The protein below binds the small molecule below.
Small molecule (SMILES): CC(=O)N[C@@H]1[C@@H](O)[C@H](O)[C@@H](CO)O[C@H]1O

Sequence of chain 1.F:
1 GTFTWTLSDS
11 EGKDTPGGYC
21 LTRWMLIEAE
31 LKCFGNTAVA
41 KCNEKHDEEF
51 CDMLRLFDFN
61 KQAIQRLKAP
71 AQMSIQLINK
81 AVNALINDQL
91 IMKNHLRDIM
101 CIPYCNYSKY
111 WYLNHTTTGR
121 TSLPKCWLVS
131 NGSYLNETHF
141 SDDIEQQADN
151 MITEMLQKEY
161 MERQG

Sequence of chain 1.E:
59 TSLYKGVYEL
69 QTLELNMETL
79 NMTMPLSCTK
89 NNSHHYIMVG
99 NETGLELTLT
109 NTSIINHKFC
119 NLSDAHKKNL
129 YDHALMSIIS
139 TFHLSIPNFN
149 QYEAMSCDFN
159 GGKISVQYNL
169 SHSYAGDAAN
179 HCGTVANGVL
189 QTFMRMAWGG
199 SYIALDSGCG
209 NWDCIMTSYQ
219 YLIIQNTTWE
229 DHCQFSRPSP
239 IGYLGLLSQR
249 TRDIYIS

Binding-site contacts:
Ligand atom N2 contacts residue ASN131 of chain 1.F at 2.8 Å (h-bond).
Ligand atom C1 contacts residue ASN131 of chain 1.F at 1.4 Å.
Ligand atom C3 contacts residue ASN131 of chain 1.F at 3.8 Å.
Ligand atom C7 contacts residue ASN131 of chain 1.F at 4.2 Å.
Ligand atom O5 contacts residue ASN131 of chain 1.F at 2.4 Å (h-bond).
Ligand atom C5 contacts residue ASN131 of chain 1.F at 3.6 Å.
Ligand atom C4 contacts residue ASN131 of chain 1.F at 4.2 Å.
Ligand atom C8 contacts residue ASP204 of chain 1.E at 4.2 Å.
Ligand atom C2 contacts residue ASN131 of chain 1.F at 2.5 Å.